Binding-site contacts:
Ligand atom N6 contacts residue TYR50 of chain 34.D at 4.2 Å.
Ligand atom C4 contacts residue TRP47 of chain 34.D at 3.9 Å (hydrophobic).
Ligand atom N9 contacts residue TRP47 of chain 34.D at 3.9 Å.
Ligand atom N7 contacts residue TRP47 of chain 34.D at 3.7 Å.
Ligand atom C6 contacts residue TRP47 of chain 34.D at 3.9 Å (hydrophobic).
Ligand atom O4' contacts residue TRP47 of chain 34.D at 4.1 Å.
Ligand atom OP2 contacts residue GLY49 of chain 34.E at 4.2 Å.
Ligand atom C1' contacts residue TRP47 of chain 34.D at 4.3 Å (hydrophobic).
Ligand atom N1 contacts residue THR48 of chain 34.D at 4.0 Å.
Ligand atom OP2 contacts residue VAL178 of chain 34.E at 4.5 Å.
Ligand atom C8 contacts residue TRP47 of chain 34.D at 3.8 Å (hydrophobic).
Ligand atom N1 contacts residue TRP47 of chain 34.D at 4.3 Å.
Ligand atom C5' contacts residue VAL178 of chain 34.E at 4.5 Å (hydrophobic).
Ligand atom O4' contacts residue LYS143 of chain 34.D at 4.1 Å.
Ligand atom N6 contacts residue THR48 of chain 34.D at 3.3 Å (h-bond).
Ligand atom C5 contacts residue TRP47 of chain 34.D at 3.8 Å (hydrophobic).
Ligand atom C6 contacts residue THR48 of chain 34.D at 4.2 Å.
Ligand atom C2 contacts residue TRP47 of chain 34.D at 4.2 Å (hydrophobic).
Ligand atom N3 contacts residue TRP47 of chain 34.D at 4.1 Å.
Ligand atom N6 contacts residue TRP47 of chain 34.D at 3.8 Å.

Sequence of chain 34.E:
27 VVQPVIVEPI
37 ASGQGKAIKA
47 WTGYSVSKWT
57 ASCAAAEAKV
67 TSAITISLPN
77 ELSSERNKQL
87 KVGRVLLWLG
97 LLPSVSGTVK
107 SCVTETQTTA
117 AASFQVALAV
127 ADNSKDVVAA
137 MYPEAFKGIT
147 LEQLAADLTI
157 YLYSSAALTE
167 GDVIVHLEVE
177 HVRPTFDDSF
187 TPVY

Sequence of chain 34.D:
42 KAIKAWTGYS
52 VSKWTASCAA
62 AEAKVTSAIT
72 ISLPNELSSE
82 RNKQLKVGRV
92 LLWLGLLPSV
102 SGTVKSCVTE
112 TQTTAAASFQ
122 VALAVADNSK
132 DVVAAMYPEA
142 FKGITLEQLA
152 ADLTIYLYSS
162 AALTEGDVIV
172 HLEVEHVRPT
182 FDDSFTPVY

This small molecule binds to this protein.
Small molecule (SMILES): Nc1ncnc2c1ncn2[C@@H]1O[C@H](COO[C@@H]2C[C@@H](CO[P](=O)(O)O[C@H]3[C@@H](O)[C@H](n4cnc5c(N)ncnc54)O[C@@H]3COP(=O)=O)O[C@H]2n2ccc(=O)[nH]c2=O)[C@@H](OOP(O)OC[C@H]2O[C@@H](n3ccc(=O)[nH]c3=O)[C@H](O)[C@@H]2O)[C@H]1O.Op1oo1